This small molecule binds to this protein.
Small molecule (SMILES): CC(=O)N[C@@H]1[C@@H](O)[C@H](O)[C@@H](CO)O[C@H]1O

Sequence of chain 1.C:
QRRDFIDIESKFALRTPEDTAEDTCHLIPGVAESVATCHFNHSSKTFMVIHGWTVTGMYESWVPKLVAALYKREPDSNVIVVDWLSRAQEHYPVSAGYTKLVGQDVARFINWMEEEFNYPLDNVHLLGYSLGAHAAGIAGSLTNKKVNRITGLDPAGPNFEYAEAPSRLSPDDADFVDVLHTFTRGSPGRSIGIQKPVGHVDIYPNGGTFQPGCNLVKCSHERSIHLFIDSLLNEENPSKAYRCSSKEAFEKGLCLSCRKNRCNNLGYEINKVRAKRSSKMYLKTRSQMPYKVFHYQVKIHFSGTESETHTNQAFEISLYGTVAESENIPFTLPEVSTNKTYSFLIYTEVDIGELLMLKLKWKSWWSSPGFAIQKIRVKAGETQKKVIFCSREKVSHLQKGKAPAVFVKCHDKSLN

Binding-site contacts:
Ligand atom O7 contacts residue ASN43 of chain 1.C at 3.9 Å.
Ligand atom C6 contacts residue ASP78 of chain 1.C at 3.4 Å.
Ligand atom C7 contacts residue ASN43 of chain 1.C at 3.5 Å.
Ligand atom C1 contacts residue ASP78 of chain 1.C at 4.4 Å.
Ligand atom C5 contacts residue ASP78 of chain 1.C at 3.9 Å.
Ligand atom O4 contacts residue ASP78 of chain 1.C at 3.9 Å.
Ligand atom C1 contacts residue ASN43 of chain 1.C at 1.4 Å.
Ligand atom C6 contacts residue SER46 of chain 1.C at 4.2 Å.
Ligand atom O3 contacts residue ASP78 of chain 1.C at 4.4 Å.
Ligand atom C4 contacts residue ASN43 of chain 1.C at 4.2 Å.
Ligand atom C1 contacts residue SER45 of chain 1.C at 4.2 Å.
Ligand atom O5 contacts residue ASN43 of chain 1.C at 2.4 Å (h-bond).
Ligand atom N2 contacts residue ASN43 of chain 1.C at 2.9 Å (h-bond).
Ligand atom C8 contacts residue ASN43 of chain 1.C at 4.3 Å.
Ligand atom C1 contacts residue SER46 of chain 1.C at 3.5 Å.
Ligand atom C2 contacts residue ASP78 of chain 1.C at 4.3 Å.
Ligand atom O6 contacts residue SER46 of chain 1.C at 4.2 Å.
Ligand atom O6 contacts residue SER45 of chain 1.C at 4.0 Å.
Ligand atom C5 contacts residue ASN43 of chain 1.C at 3.7 Å.
Ligand atom C5 contacts residue SER46 of chain 1.C at 4.2 Å.
Ligand atom O5 contacts residue ASP78 of chain 1.C at 3.6 Å.
Ligand atom C3 contacts residue ASP78 of chain 1.C at 4.5 Å.
Ligand atom O5 contacts residue SER46 of chain 1.C at 3.0 Å (h-bond).
Ligand atom C3 contacts residue ASN43 of chain 1.C at 3.8 Å.
Ligand atom O5 contacts residue SER45 of chain 1.C at 4.5 Å.
Ligand atom C2 contacts residue ASN43 of chain 1.C at 2.4 Å.
Ligand atom C4 contacts residue ASP78 of chain 1.C at 3.5 Å.